The small molecule below binds the protein below.
Small molecule (SMILES): CCOC(=O)c1ccc(F)c([N+](=O)[O-])c1

Binding-site contacts:
Ligand atom N contacts residue ILE96 of chain 1.B at 3.6 Å.
Ligand atom O1 contacts residue THR11 of chain 1.B at 4.0 Å.
Ligand atom C5 contacts residue TYR72 of chain 1.B at 3.4 Å (hydrophobic).
Ligand atom N contacts residue PHE100 of chain 1.B at 3.9 Å.
Ligand atom C7 contacts residue THR11 of chain 1.B at 3.9 Å.
Ligand atom C3 contacts residue THR11 of chain 1.B at 4.2 Å.
Ligand atom F contacts residue PRO9 of chain 1.B at 3.3 Å.
Ligand atom C1 contacts residue LYS92 of chain 1.B at 3.5 Å.
Ligand atom C5 contacts residue GLU87 of chain 1.B at 3.6 Å.
Ligand atom O3 contacts residue TYR72 of chain 1.B at 3.9 Å.
Ligand atom C contacts residue LYS92 of chain 1.B at 3.9 Å.
Ligand atom O1 contacts residue GLN74 of chain 1.B at 3.6 Å (h-bond).
Ligand atom C8 contacts residue THR11 of chain 1.B at 3.4 Å.
Ligand atom O2 contacts residue PHE10 of chain 1.B at 3.9 Å.
Ligand atom F contacts residue TYR72 of chain 1.B at 3.2 Å.
Ligand atom C4 contacts residue GLU87 of chain 1.B at 3.3 Å.
Ligand atom F contacts residue ILE96 of chain 1.B at 3.8 Å.
Ligand atom C8 contacts residue TYR72 of chain 1.B at 4.0 Å (hydrophobic).
Ligand atom C2 contacts residue GLN74 of chain 1.B at 4.1 Å.
Ligand atom O3 contacts residue PHE10 of chain 1.B at 3.8 Å.
Ligand atom O3 contacts residue PRO9 of chain 1.B at 3.2 Å.
Ligand atom C7 contacts residue TYR72 of chain 1.B at 3.7 Å (hydrophobic).
Ligand atom C4 contacts residue TYR72 of chain 1.B at 3.4 Å (hydrophobic).
Ligand atom O contacts residue LYS92 of chain 1.B at 3.3 Å (salt-bridge).
Ligand atom O3 contacts residue ILE96 of chain 1.B at 3.7 Å.
Ligand atom C4 contacts residue LYS92 of chain 1.B at 4.2 Å.
Ligand atom O3 contacts residue PHE100 of chain 1.B at 3.6 Å.
Ligand atom C6 contacts residue ILE96 of chain 1.B at 4.1 Å (hydrophobic).
Ligand atom N contacts residue TYR72 of chain 1.B at 4.2 Å.
Ligand atom O2 contacts residue PHE100 of chain 1.B at 3.8 Å.
Ligand atom C7 contacts residue ILE96 of chain 1.B at 3.9 Å (hydrophobic).
Ligand atom N contacts residue PHE10 of chain 1.B at 4.2 Å.
Ligand atom F contacts residue PHE93 of chain 1.B at 3.8 Å.
Ligand atom C3 contacts residue TYR72 of chain 1.B at 3.7 Å (hydrophobic).
Ligand atom C6 contacts residue TYR72 of chain 1.B at 3.4 Å (hydrophobic).
Ligand atom O contacts residue TYR72 of chain 1.B at 4.1 Å.
Ligand atom N contacts residue THR11 of chain 1.B at 3.6 Å.
Ligand atom O2 contacts residue THR11 of chain 1.B at 3.1 Å (h-bond).
Ligand atom O2 contacts residue ILE96 of chain 1.B at 4.1 Å.
Ligand atom O3 contacts residue THR11 of chain 1.B at 4.1 Å.

Sequence of chain 1.B:
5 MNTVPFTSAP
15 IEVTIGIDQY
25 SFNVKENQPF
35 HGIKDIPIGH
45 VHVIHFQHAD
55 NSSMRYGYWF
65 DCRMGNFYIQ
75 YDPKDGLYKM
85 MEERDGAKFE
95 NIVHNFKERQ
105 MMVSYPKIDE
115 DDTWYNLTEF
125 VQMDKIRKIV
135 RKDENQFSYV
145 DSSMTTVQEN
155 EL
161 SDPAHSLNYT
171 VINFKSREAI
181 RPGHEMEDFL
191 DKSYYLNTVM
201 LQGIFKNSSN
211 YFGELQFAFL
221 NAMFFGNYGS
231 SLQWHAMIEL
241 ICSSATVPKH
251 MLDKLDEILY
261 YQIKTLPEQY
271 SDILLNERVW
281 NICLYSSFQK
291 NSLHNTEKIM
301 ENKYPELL